A small-molecule ligand and the protein it binds are described below.
Small molecule (SMILES): NCCCCCCCCCCCC(=O)O

Binding-site contacts:
Ligand atom C contacts residue TYR210 of chain 23.A at 4.1 Å (hydrophobic).
Ligand atom O contacts residue TYR192 of chain 23.A at 3.9 Å.
Ligand atom C6 contacts residue TYR192 of chain 23.A at 4.4 Å (hydrophobic).
Ligand atom OXT contacts residue MET216 of chain 23.A at 4.2 Å.
Ligand atom C4 contacts residue ILE95 of chain 23.A at 4.0 Å (hydrophobic).
Ligand atom N contacts residue TYR146 of chain 23.A at 4.1 Å.
Ligand atom C6 contacts residue ILE95 of chain 23.A at 4.1 Å (hydrophobic).
Ligand atom C7 contacts residue ILE95 of chain 23.A at 4.3 Å (hydrophobic).
Ligand atom OXT contacts residue ASN194 of chain 23.A at 4.3 Å.
Ligand atom C8 contacts residue MET216 of chain 23.A at 3.9 Å (hydrophobic).
Ligand atom C9 contacts residue PHE240 of chain 23.A at 4.1 Å (hydrophobic).
Ligand atom C3 contacts residue ILE183 of chain 23.A at 3.7 Å (hydrophobic).
Ligand atom C7 contacts residue TYR192 of chain 23.A at 4.4 Å (hydrophobic).
Ligand atom C9 contacts residue TYR192 of chain 23.A at 4.1 Å (hydrophobic).
Ligand atom C contacts residue ASN194 of chain 23.A at 4.0 Å.
Ligand atom C2 contacts residue ILE183 of chain 23.A at 4.2 Å (hydrophobic).
Ligand atom C2 contacts residue TYR146 of chain 23.A at 3.9 Å (hydrophobic).
Ligand atom C1 contacts residue VAL119 of chain 23.A at 4.2 Å (hydrophobic).
Ligand atom C5 contacts residue ILE95 of chain 23.A at 3.8 Å (hydrophobic).
Ligand atom C7 contacts residue PHE240 of chain 23.A at 3.9 Å (hydrophobic).
Ligand atom O contacts residue ASN194 of chain 23.A at 3.0 Å (h-bond).
Ligand atom C5 contacts residue PHE240 of chain 23.A at 4.1 Å (hydrophobic).
Ligand atom C7 contacts residue VAL117 of chain 23.A at 4.3 Å (hydrophobic).
Ligand atom C9 contacts residue PHE115 of chain 23.A at 4.1 Å (hydrophobic).
Ligand atom CA2 contacts residue PHE115 of chain 23.A at 4.3 Å (hydrophobic).
Ligand atom O contacts residue LEU107 of chain 23.A at 4.4 Å.
Ligand atom C1 contacts residue ILE219 of chain 23.A at 4.1 Å (hydrophobic).
Ligand atom N contacts residue ILE219 of chain 23.A at 4.0 Å.
Ligand atom C4 contacts residue ILE183 of chain 23.A at 4.2 Å (hydrophobic).
Ligand atom O contacts residue VAL113 of chain 23.A at 4.0 Å.
Ligand atom C8 contacts residue TYR192 of chain 23.A at 3.6 Å (hydrophobic).
Ligand atom N contacts residue MET181 of chain 23.A at 3.9 Å.
Ligand atom OXT contacts residue TYR210 of chain 23.A at 3.0 Å (h-bond).
Ligand atom C10 contacts residue MET216 of chain 23.A at 3.6 Å (hydrophobic).
Ligand atom C contacts residue TYR192 of chain 23.A at 4.2 Å (hydrophobic).
Ligand atom C10 contacts residue TYR192 of chain 23.A at 4.3 Å (hydrophobic).
Ligand atom C5 contacts residue ILE183 of chain 23.A at 4.4 Å (hydrophobic).
Ligand atom C1 contacts residue ILE183 of chain 23.A at 4.2 Å (hydrophobic).
Ligand atom C3 contacts residue ILE95 of chain 23.A at 4.2 Å (hydrophobic).
Ligand atom C2 contacts residue ILE95 of chain 23.A at 3.8 Å (hydrophobic).

Sequence of chain 23.A:
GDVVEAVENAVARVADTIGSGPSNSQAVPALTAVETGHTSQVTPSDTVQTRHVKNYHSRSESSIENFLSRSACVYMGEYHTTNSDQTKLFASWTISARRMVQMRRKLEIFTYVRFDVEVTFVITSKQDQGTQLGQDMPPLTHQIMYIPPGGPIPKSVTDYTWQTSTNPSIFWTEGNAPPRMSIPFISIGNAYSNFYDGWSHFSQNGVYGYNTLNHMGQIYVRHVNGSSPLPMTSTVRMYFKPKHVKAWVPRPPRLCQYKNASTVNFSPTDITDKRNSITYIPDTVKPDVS